A small-molecule ligand and the protein it binds are described below.
Small molecule (SMILES): CC(=O)N[C@H]1[C@H](O[C@H]2[C@H](O)[C@@H](NC(C)=O)CO[C@@H]2CO)O[C@H](CO)[C@@H](O)[C@@H]1O

Binding-site contacts:
Ligand atom C1 contacts residue SER289 of chain 1.A at 3.4 Å.
Ligand atom C6 contacts residue LEU290 of chain 1.A at 3.7 Å (hydrophobic).
Ligand atom C3 contacts residue ASN287 of chain 1.A at 3.8 Å.
Ligand atom N2 contacts residue ASN287 of chain 1.A at 2.9 Å (h-bond).
Ligand atom O6 contacts residue SER289 of chain 1.A at 3.6 Å.
Ligand atom O6 contacts residue LEU290 of chain 1.A at 3.2 Å.
Ligand atom O5 contacts residue SER289 of chain 1.A at 2.7 Å (h-bond).
Ligand atom C5 contacts residue SER289 of chain 1.A at 3.1 Å.
Ligand atom C6 contacts residue SER289 of chain 1.A at 3.2 Å.
Ligand atom C4 contacts residue ASN287 of chain 1.A at 4.2 Å.
Ligand atom O7 contacts residue ASN287 of chain 1.A at 3.6 Å (h-bond).
Ligand atom C8 contacts residue ILE56 of chain 1.B at 4.2 Å (hydrophobic).
Ligand atom C5 contacts residue ASN287 of chain 1.A at 3.6 Å.
Ligand atom O5 contacts residue ASN287 of chain 1.A at 2.3 Å (h-bond).
Ligand atom C2 contacts residue ASN287 of chain 1.A at 2.4 Å.
Ligand atom C7 contacts residue ASN287 of chain 1.A at 3.5 Å.
Ligand atom C1 contacts residue ASN287 of chain 1.A at 1.4 Å.

Sequence of chain 1.A:
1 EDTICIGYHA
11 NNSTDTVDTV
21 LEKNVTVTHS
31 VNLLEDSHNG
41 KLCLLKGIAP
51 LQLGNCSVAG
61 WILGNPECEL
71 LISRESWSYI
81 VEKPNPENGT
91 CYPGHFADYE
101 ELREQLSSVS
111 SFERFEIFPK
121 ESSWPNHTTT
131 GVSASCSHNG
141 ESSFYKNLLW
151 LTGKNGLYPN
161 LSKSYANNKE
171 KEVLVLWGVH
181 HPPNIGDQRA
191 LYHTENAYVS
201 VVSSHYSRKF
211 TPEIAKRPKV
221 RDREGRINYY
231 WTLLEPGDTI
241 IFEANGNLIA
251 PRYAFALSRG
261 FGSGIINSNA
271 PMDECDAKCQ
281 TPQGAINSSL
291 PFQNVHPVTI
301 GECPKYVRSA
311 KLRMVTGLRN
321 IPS

Sequence of chain 1.B:
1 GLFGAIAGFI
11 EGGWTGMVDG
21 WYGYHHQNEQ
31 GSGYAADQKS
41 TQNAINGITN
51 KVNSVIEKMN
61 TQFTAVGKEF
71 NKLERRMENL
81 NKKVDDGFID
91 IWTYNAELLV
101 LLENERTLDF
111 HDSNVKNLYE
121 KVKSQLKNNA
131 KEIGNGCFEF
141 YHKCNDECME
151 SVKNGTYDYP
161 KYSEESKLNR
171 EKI